A protein and the small-molecule ligand that binds it are described below.
Small molecule (SMILES): OC[C@H]1O[C@H](O)[C@@H](O)[C@@H](O)[C@@H]1O

Sequence of chain 1.A:
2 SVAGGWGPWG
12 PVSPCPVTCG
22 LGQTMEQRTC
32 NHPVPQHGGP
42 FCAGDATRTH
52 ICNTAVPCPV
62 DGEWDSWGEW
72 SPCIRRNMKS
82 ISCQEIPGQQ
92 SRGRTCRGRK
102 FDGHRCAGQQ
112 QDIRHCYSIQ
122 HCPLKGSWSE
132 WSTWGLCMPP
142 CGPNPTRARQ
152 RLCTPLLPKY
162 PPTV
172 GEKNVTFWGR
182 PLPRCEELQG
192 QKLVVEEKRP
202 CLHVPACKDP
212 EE

Binding-site contacts:
Ligand atom C5 contacts residue ARG93 of chain 1.A at 4.3 Å.
Ligand atom C6 contacts residue ARG93 of chain 1.A at 4.0 Å.
Ligand atom O5 contacts residue TRP68 of chain 1.A at 2.4 Å.
Ligand atom C5 contacts residue TRP68 of chain 1.A at 3.7 Å (hydrophobic).
Ligand atom O2 contacts residue SER67 of chain 1.A at 3.1 Å.
Ligand atom O2 contacts residue ASP66 of chain 1.A at 4.3 Å.
Ligand atom C6 contacts residue TRP68 of chain 1.A at 4.4 Å (hydrophobic).
Ligand atom C1 contacts residue TRP68 of chain 1.A at 1.5 Å (hydrophobic).
Ligand atom O3 contacts residue SER67 of chain 1.A at 3.9 Å.
Ligand atom C3 contacts residue TRP68 of chain 1.A at 3.9 Å (hydrophobic).
Ligand atom C4 contacts residue TRP68 of chain 1.A at 4.3 Å (hydrophobic).
Ligand atom O5 contacts residue ARG93 of chain 1.A at 3.3 Å (salt-bridge).
Ligand atom O6 contacts residue ARG93 of chain 1.A at 3.0 Å (salt-bridge).
Ligand atom C2 contacts residue SER67 of chain 1.A at 4.5 Å.
Ligand atom C1 contacts residue ARG93 of chain 1.A at 4.0 Å.
Ligand atom O3 contacts residue TRP68 of chain 1.A at 4.4 Å.
Ligand atom O2 contacts residue TRP68 of chain 1.A at 2.7 Å (h-bond).
Ligand atom C2 contacts residue TRP68 of chain 1.A at 2.5 Å (hydrophobic).